A small-molecule ligand and the protein it binds are described below.
Small molecule (SMILES): C[C@@H](O)[C@@H](C=O)NC(=O)[C@H](Cc1ccc(O)cc1)NC(=O)[C@H](CC1=CN=C2CC=CC=C12)NC(=O)[C@H](CC(=O)O)NC(=O)[C@H](CCCN=C(N)N)NC(=O)[C@H](Cc1ccccc1)NC(=O)[C@H](CO)NC(=O)[C@@H](N)CO

Binding-site contacts:
Ligand atom C contacts residue GLU228 of chain 1.A at 3.7 Å.
Ligand atom CB contacts residue GLU228 of chain 1.A at 3.0 Å.
Ligand atom CE1 contacts residue GLN69 of chain 1.A at 3.8 Å.
Ligand atom NH1 contacts residue ASP62 of chain 1.A at 2.9 Å (salt-bridge).
Ligand atom CZ contacts residue GLN64 of chain 1.A at 3.5 Å.
Ligand atom CA contacts residue MET65 of chain 1.A at 3.4 Å (hydrophobic).
Ligand atom NH2 contacts residue GLN69 of chain 1.A at 3.2 Å (h-bond).
Ligand atom CZ contacts residue MET65 of chain 1.A at 3.9 Å (hydrophobic).
Ligand atom CZ contacts residue ILE68 of chain 1.A at 3.9 Å (hydrophobic).
Ligand atom CE1 contacts residue MET65 of chain 1.A at 3.6 Å (hydrophobic).
Ligand atom CD2 contacts residue MET65 of chain 1.A at 3.8 Å (hydrophobic).
Ligand atom CG contacts residue GLN69 of chain 1.A at 3.7 Å.
Ligand atom O contacts residue MET65 of chain 1.A at 3.9 Å.
Ligand atom N contacts residue GLU228 of chain 1.A at 2.8 Å (salt-bridge).
Ligand atom C contacts residue MET65 of chain 1.A at 3.9 Å (hydrophobic).
Ligand atom CE2 contacts residue GLN64 of chain 1.A at 3.5 Å.
Ligand atom OH contacts residue GLN64 of chain 1.A at 2.5 Å (h-bond).
Ligand atom OH contacts residue PHE56 of chain 1.A at 3.4 Å.
Ligand atom CD1 contacts residue MET65 of chain 1.A at 3.4 Å (hydrophobic).
Ligand atom CD1 contacts residue GLN69 of chain 1.A at 3.5 Å.
Ligand atom CZ contacts residue GLN69 of chain 1.A at 3.9 Å.
Ligand atom CB contacts residue GLU224 of chain 1.A at 3.7 Å.
Ligand atom CB contacts residue GLU228 of chain 1.A at 3.4 Å.
Ligand atom OG contacts residue MET225 of chain 1.A at 3.2 Å.
Ligand atom OG contacts residue GLU224 of chain 1.A at 3.9 Å.
Ligand atom OH contacts residue LYS51 of chain 1.A at 3.8 Å.
Ligand atom NH1 contacts residue MET65 of chain 1.A at 3.8 Å.
Ligand atom OG contacts residue GLU228 of chain 1.A at 2.6 Å (salt-bridge).
Ligand atom CB contacts residue GLN69 of chain 1.A at 3.9 Å.
Ligand atom CG contacts residue MET65 of chain 1.A at 3.6 Å (hydrophobic).
Ligand atom O contacts residue LYS51 of chain 1.A at 3.2 Å (salt-bridge).
Ligand atom CD contacts residue MET65 of chain 1.A at 3.9 Å (hydrophobic).
Ligand atom CE1 contacts residue ILE68 of chain 1.A at 3.6 Å (hydrophobic).
Ligand atom CZ contacts residue LYS51 of chain 1.A at 3.9 Å.
Ligand atom CA contacts residue GLU228 of chain 1.A at 3.6 Å.
Ligand atom O contacts residue MET65 of chain 1.A at 3.6 Å.
Ligand atom CD1 contacts residue VAL47 of chain 1.A at 3.9 Å (hydrophobic).
Ligand atom N contacts residue GLU228 of chain 1.A at 3.4 Å (salt-bridge).
Ligand atom N contacts residue MET65 of chain 1.A at 3.9 Å.
Ligand atom CB contacts residue MET65 of chain 1.A at 3.2 Å (hydrophobic).

Sequence of chain 1.A:
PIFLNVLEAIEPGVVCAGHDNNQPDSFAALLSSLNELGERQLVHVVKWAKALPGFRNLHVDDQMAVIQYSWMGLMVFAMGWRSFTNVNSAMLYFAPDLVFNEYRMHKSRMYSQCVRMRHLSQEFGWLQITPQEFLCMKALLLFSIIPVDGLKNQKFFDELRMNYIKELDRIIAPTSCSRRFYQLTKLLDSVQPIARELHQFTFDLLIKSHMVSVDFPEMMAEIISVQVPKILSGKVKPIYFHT